A protein and the small-molecule ligand that binds it are described below.
Small molecule (SMILES): CCCCSC(=S)SC(C)(C)C(=O)NCCN1C(=O)CCC1=O

Sequence of chain 14.A:
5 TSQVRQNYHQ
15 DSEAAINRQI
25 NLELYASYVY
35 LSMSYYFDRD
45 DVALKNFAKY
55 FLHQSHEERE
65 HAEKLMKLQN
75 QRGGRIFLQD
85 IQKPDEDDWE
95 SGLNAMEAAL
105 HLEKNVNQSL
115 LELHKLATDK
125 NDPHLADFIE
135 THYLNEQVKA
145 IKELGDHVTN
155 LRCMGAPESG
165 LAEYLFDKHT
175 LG

Binding-site contacts:
Ligand atom C21 contacts residue ASP45 of chain 12.A at 4.2 Å.
Ligand atom C20 contacts residue CYS157 of chain 14.A at 1.8 Å (hydrophobic).
Ligand atom C21 contacts residue CYS157 of chain 14.A at 2.8 Å (hydrophobic).
Ligand atom O19 contacts residue GLY164 of chain 12.A at 4.4 Å.
Ligand atom C18 contacts residue CYS157 of chain 14.A at 2.8 Å (hydrophobic).
Ligand atom N17 contacts residue CYS157 of chain 14.A at 3.9 Å.
Ligand atom C22 contacts residue CYS157 of chain 14.A at 4.0 Å (hydrophobic).
Ligand atom O19 contacts residue CYS157 of chain 14.A at 3.1 Å.

Sequence of chain 12.A:
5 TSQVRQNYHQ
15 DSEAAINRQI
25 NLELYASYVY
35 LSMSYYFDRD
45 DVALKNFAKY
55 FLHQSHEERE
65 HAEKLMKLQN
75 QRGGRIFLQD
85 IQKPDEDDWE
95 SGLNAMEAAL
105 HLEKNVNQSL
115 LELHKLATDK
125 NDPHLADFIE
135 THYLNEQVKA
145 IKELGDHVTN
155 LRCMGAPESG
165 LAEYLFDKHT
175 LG